Sequence of chain 1.B:
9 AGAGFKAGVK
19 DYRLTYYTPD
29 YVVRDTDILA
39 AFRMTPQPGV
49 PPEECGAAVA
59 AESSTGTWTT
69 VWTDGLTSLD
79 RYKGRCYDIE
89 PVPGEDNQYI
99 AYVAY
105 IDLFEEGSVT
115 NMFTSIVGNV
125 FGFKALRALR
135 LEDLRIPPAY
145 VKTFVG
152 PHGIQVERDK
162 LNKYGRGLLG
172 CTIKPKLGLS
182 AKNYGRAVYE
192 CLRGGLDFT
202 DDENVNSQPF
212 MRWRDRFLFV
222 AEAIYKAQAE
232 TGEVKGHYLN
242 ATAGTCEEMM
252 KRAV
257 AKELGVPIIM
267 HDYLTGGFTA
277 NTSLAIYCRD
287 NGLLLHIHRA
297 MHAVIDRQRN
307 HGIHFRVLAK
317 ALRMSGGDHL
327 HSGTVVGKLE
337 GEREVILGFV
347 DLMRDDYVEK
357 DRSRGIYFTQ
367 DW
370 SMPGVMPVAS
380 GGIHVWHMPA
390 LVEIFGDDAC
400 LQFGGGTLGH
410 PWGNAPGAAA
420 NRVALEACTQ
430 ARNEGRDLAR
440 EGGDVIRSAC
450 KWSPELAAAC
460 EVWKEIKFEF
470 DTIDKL

Sequence of chain 1.A:
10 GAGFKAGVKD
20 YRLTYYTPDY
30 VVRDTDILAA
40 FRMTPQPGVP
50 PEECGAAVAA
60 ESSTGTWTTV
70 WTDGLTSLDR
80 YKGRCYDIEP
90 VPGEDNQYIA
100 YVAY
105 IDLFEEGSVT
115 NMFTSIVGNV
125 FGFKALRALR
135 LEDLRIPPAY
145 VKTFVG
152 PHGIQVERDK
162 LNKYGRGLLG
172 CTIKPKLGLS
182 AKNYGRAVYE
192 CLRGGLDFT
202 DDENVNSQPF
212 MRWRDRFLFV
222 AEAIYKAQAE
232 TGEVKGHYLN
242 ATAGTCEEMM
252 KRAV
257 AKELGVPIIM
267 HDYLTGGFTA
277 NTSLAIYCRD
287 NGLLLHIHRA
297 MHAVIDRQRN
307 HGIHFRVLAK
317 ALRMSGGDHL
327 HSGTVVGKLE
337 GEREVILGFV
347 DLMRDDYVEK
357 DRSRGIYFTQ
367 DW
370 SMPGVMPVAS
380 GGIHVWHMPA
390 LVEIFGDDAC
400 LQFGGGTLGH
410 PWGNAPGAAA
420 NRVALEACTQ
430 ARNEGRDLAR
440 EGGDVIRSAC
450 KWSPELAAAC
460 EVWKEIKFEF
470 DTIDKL

Binding-site contacts:
Ligand atom O3 contacts residue MG1 of chain 1.Q at 2.2 Å.
Ligand atom O7 contacts residue ASN123 of chain 1.B at 2.9 Å (h-bond).
Ligand atom O1P contacts residue THR65 of chain 1.B at 2.5 Å (h-bond).
Ligand atom P1 contacts residue THR65 of chain 1.B at 3.4 Å.
Ligand atom O7 contacts residue MG1 of chain 1.Q at 2.2 Å.
Ligand atom O7 contacts residue GLU204 of chain 1.A at 3.2 Å (salt-bridge).
Ligand atom O3 contacts residue KCX201 of chain 1.A at 2.6 Å (h-bond).
Ligand atom O2 contacts residue MG1 of chain 1.Q at 2.3 Å.
Ligand atom C contacts residue LYS175 of chain 1.A at 3.4 Å.
Ligand atom O7 contacts residue ASP203 of chain 1.A at 3.1 Å (salt-bridge).
Ligand atom O6P contacts residue ARG295 of chain 1.A at 2.9 Å (salt-bridge).
Ligand atom O1P contacts residue GLY404 of chain 1.A at 2.8 Å (h-bond).
Ligand atom C3 contacts residue KCX201 of chain 1.A at 3.2 Å.
Ligand atom C2 contacts residue MG1 of chain 1.Q at 2.9 Å.
Ligand atom O5P contacts residue SER379 of chain 1.A at 3.4 Å (h-bond).
Ligand atom O2P contacts residue GLY380 of chain 1.A at 3.3 Å.
Ligand atom O1 contacts residue LYS175 of chain 1.A at 3.2 Å (salt-bridge).
Ligand atom O6 contacts residue LYS334 of chain 1.A at 2.9 Å (salt-bridge).
Ligand atom O2 contacts residue ASP203 of chain 1.A at 3.3 Å (salt-bridge).
Ligand atom O2P contacts residue THR65 of chain 1.B at 3.5 Å (h-bond).
Ligand atom O1P contacts residue LYS175 of chain 1.A at 3.5 Å.
Ligand atom O2 contacts residue THR173 of chain 1.A at 3.0 Å (h-bond).
Ligand atom O2P contacts residue TRP66 of chain 1.B at 3.2 Å.
Ligand atom O2 contacts residue KCX201 of chain 1.A at 3.1 Å (h-bond).
Ligand atom C contacts residue MG1 of chain 1.Q at 2.9 Å.
Ligand atom C3 contacts residue MG1 of chain 1.Q at 3.1 Å.
Ligand atom O2P contacts residue GLY381 of chain 1.A at 2.8 Å (h-bond).
Ligand atom O3P contacts residue GLY403 of chain 1.A at 2.9 Å (h-bond).
Ligand atom O5P contacts residue HIS327 of chain 1.A at 2.8 Å (h-bond).
Ligand atom O4 contacts residue SER379 of chain 1.A at 3.0 Å (h-bond).
Ligand atom O6 contacts residue GLU60 of chain 1.B at 3.4 Å (salt-bridge).
Ligand atom O5 contacts residue LEU335 of chain 1.A at 3.4 Å.
Ligand atom O3 contacts residue GLU204 of chain 1.A at 3.0 Å (salt-bridge).
Ligand atom O4 contacts residue GLY380 of chain 1.A at 3.2 Å.
Ligand atom O7 contacts residue LYS175 of chain 1.A at 3.4 Å (salt-bridge).
Ligand atom O7 contacts residue LYS177 of chain 1.A at 2.8 Å (salt-bridge).
Ligand atom O4P contacts residue ARG295 of chain 1.A at 2.8 Å (salt-bridge).
Ligand atom O2P contacts residue LYS334 of chain 1.A at 2.8 Å (salt-bridge).
Ligand atom O2 contacts residue LYS175 of chain 1.A at 3.0 Å (salt-bridge).
Ligand atom O3 contacts residue HIS294 of chain 1.A at 2.9 Å (h-bond).

A protein and the small-molecule ligand that binds it are described below.
Small molecule (SMILES): O=C(O)[C@@](O)(COP(=O)(O)O)[C@H](O)[C@H](O)COP(=O)(O)O